Sequence of chain 1.A:
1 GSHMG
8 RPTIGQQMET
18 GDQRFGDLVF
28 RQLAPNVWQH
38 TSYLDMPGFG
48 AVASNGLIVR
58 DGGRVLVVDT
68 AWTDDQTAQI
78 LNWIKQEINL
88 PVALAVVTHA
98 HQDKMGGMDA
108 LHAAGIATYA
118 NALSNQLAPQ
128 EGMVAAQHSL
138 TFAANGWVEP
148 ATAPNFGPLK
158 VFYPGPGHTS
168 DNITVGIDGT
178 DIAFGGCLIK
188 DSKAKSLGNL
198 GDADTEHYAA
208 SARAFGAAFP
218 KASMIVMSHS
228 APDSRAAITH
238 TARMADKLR

Binding-site contacts:
Ligand atom C10 contacts residue ASN196 of chain 1.A at 3.8 Å.
Ligand atom S1 contacts residue HIS98 of chain 1.A at 3.5 Å (h-bond).
Ligand atom N2 contacts residue ASP100 of chain 1.A at 2.7 Å (salt-bridge).
Ligand atom S1 contacts residue ZN1 of chain 1.D at 3.1 Å.
Ligand atom C3 contacts residue ASN196 of chain 1.A at 3.5 Å.
Ligand atom O4 contacts residue ZN1 of chain 1.D at 2.1 Å.
Ligand atom O4 contacts residue LYS187 of chain 1.A at 3.5 Å (salt-bridge).
Ligand atom O4 contacts residue CYS184 of chain 1.A at 3.2 Å.
Ligand atom O3 contacts residue GLY195 of chain 1.A at 3.7 Å.
Ligand atom S1 contacts residue ASP100 of chain 1.A at 3.8 Å.
Ligand atom O2 contacts residue HIS165 of chain 1.A at 3.0 Å.
Ligand atom O1 contacts residue ZN1 of chain 1.C at 3.6 Å.
Ligand atom O4 contacts residue HIS226 of chain 1.A at 3.0 Å (h-bond).
Ligand atom N2 contacts residue ZN1 of chain 1.C at 2.1 Å.
Ligand atom C2 contacts residue ASN196 of chain 1.A at 3.7 Å.
Ligand atom N2 contacts residue CYS184 of chain 1.A at 3.6 Å.
Ligand atom O3 contacts residue ASN196 of chain 1.A at 2.9 Å (h-bond).
Ligand atom C3 contacts residue HIS226 of chain 1.A at 3.4 Å.
Ligand atom N2 contacts residue HIS96 of chain 1.A at 3.6 Å.
Ligand atom N2 contacts residue HIS165 of chain 1.A at 3.5 Å (h-bond).
Ligand atom O2 contacts residue ASN196 of chain 1.A at 3.0 Å (h-bond).
Ligand atom S1 contacts residue ZN1 of chain 1.C at 2.9 Å.
Ligand atom O2 contacts residue HIS98 of chain 1.A at 3.1 Å (h-bond).
Ligand atom O2 contacts residue ZN1 of chain 1.C at 2.8 Å.
Ligand atom C2 contacts residue ZN1 of chain 1.D at 3.3 Å.
Ligand atom C10 contacts residue HIS165 of chain 1.A at 3.5 Å.
Ligand atom C5 contacts residue MET43 of chain 1.A at 3.8 Å (hydrophobic).
Ligand atom C3 contacts residue ZN1 of chain 1.D at 3.3 Å.
Ligand atom O4 contacts residue HIS165 of chain 1.A at 3.1 Å.
Ligand atom C6 contacts residue MET4 of chain 1.A at 3.8 Å (hydrophobic).
Ligand atom C10 contacts residue ZN1 of chain 1.D at 3.0 Å.
Ligand atom C10 contacts residue HIS226 of chain 1.A at 3.3 Å.
Ligand atom N2 contacts residue ZN1 of chain 1.D at 2.1 Å.
Ligand atom O3 contacts residue LYS187 of chain 1.A at 2.7 Å (salt-bridge).
Ligand atom O3 contacts residue HIS165 of chain 1.A at 3.8 Å.
Ligand atom O1 contacts residue ASP100 of chain 1.A at 3.7 Å.
Ligand atom C10 contacts residue LYS187 of chain 1.A at 3.5 Å.
Ligand atom O1 contacts residue HIS98 of chain 1.A at 3.5 Å (h-bond).
Ligand atom C9 contacts residue HIS226 of chain 1.A at 3.7 Å.
Ligand atom N2 contacts residue HIS98 of chain 1.A at 3.5 Å (h-bond).

The protein below binds the small molecule below.
Small molecule (SMILES): CCc1c(C(=O)O)c(S(N)(=O)=O)c(CC)n1C